The small molecule below binds the protein below.
Small molecule (SMILES): O=P(O)(O)OC[C@H]1O[C@](O)(COP(=O)(O)O)[C@@H](O)[C@@H]1O

Sequence of chain 1.C:
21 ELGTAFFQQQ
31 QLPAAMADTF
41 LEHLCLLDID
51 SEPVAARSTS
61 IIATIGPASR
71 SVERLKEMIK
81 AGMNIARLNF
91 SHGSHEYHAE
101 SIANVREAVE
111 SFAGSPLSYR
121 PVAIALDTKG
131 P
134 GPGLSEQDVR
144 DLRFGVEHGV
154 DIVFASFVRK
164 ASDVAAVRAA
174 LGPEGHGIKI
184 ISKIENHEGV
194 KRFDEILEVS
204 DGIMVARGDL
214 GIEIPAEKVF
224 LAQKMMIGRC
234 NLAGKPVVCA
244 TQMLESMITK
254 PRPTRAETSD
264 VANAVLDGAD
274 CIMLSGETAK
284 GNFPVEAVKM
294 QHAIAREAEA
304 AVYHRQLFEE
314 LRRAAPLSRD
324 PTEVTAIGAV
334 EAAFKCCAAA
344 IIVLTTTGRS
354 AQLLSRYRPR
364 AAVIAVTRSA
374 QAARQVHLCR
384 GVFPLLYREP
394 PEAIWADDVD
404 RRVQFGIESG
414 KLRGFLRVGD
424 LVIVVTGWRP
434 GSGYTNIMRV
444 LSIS

Binding-site contacts:
Ligand atom O2P contacts residue THR349 of chain 1.C at 3.2 Å (h-bond).
Ligand atom O6 contacts residue SER435 of chain 1.C at 3.4 Å (h-bond).
Ligand atom O3 contacts residue ARG432 of chain 1.C at 2.5 Å (salt-bridge).
Ligand atom P2 contacts residue SER353 of chain 1.C at 3.6 Å.
Ligand atom C3 contacts residue ARG432 of chain 1.C at 3.3 Å.
Ligand atom O5P contacts residue THR348 of chain 1.C at 3.6 Å.
Ligand atom O6 contacts residue THR349 of chain 1.C at 3.4 Å (h-bond).
Ligand atom O5P contacts residue THR349 of chain 1.C at 3.4 Å (h-bond).
Ligand atom O4P contacts residue SER353 of chain 1.C at 2.8 Å (h-bond).
Ligand atom O5 contacts residue LEU347 of chain 1.C at 3.7 Å.
Ligand atom O2 contacts residue LEU347 of chain 1.C at 3.7 Å.
Ligand atom O4P contacts residue THR349 of chain 1.C at 3.7 Å.
Ligand atom C4 contacts residue GLY434 of chain 1.C at 3.5 Å.
Ligand atom P2 contacts residue THR349 of chain 1.C at 3.7 Å.
Ligand atom P2 contacts residue SER435 of chain 1.C at 3.2 Å.
Ligand atom O1P contacts residue ARG405 of chain 1.C at 2.6 Å (salt-bridge).
Ligand atom C5 contacts residue GLY434 of chain 1.C at 3.5 Å.
Ligand atom O1P contacts residue TRP398 of chain 1.C at 3.0 Å (h-bond).
Ligand atom O6P contacts residue SER435 of chain 1.C at 3.0 Å (h-bond).
Ligand atom C6 contacts residue THR438 of chain 1.C at 3.6 Å.
Ligand atom O2 contacts residue GLY430 of chain 1.C at 3.3 Å (h-bond).
Ligand atom O3P contacts residue PRO433 of chain 1.C at 3.6 Å.
Ligand atom O5P contacts residue SER435 of chain 1.C at 2.6 Å (h-bond).
Ligand atom C6 contacts residue LEU347 of chain 1.C at 3.7 Å (hydrophobic).
Ligand atom O3P contacts residue GLY434 of chain 1.C at 2.9 Å (h-bond).
Ligand atom O4 contacts residue GLY436 of chain 1.C at 3.6 Å.
Ligand atom O4 contacts residue TYR437 of chain 1.C at 2.8 Å (h-bond).
Ligand atom O4P contacts residue THR348 of chain 1.C at 2.5 Å (h-bond).
Ligand atom O4 contacts residue THR438 of chain 1.C at 3.4 Å (h-bond).
Ligand atom O5P contacts residue THR350 of chain 1.C at 2.7 Å (h-bond).
Ligand atom O2P contacts residue ARG405 of chain 1.C at 3.0 Å (salt-bridge).
Ligand atom P1 contacts residue ARG405 of chain 1.C at 3.7 Å.
Ligand atom O6P contacts residue SER353 of chain 1.C at 3.5 Å (h-bond).
Ligand atom O3 contacts residue TRP398 of chain 1.C at 3.7 Å.
Ligand atom O1 contacts residue GLY434 of chain 1.C at 3.8 Å.
Ligand atom O4 contacts residue GLY434 of chain 1.C at 2.7 Å (h-bond).
Ligand atom O6P contacts residue GLY436 of chain 1.C at 3.1 Å (h-bond).
Ligand atom C3 contacts residue GLY434 of chain 1.C at 3.5 Å.
Ligand atom P2 contacts residue THR348 of chain 1.C at 3.5 Å.
Ligand atom O3 contacts residue GLY430 of chain 1.C at 3.2 Å.